This protein binds this small molecule.
Small molecule (SMILES): CC(=O)N[C@H]1[C@H](O[C@H]2[C@H](O)[C@@H](NC(C)=O)CO[C@@H]2CO[C@@H]2O[C@@H](C)[C@@H](O)[C@@H](O)[C@@H]2O)O[C@H](CO)[C@@H](O)[C@@H]1O

Sequence of chain 55.E:
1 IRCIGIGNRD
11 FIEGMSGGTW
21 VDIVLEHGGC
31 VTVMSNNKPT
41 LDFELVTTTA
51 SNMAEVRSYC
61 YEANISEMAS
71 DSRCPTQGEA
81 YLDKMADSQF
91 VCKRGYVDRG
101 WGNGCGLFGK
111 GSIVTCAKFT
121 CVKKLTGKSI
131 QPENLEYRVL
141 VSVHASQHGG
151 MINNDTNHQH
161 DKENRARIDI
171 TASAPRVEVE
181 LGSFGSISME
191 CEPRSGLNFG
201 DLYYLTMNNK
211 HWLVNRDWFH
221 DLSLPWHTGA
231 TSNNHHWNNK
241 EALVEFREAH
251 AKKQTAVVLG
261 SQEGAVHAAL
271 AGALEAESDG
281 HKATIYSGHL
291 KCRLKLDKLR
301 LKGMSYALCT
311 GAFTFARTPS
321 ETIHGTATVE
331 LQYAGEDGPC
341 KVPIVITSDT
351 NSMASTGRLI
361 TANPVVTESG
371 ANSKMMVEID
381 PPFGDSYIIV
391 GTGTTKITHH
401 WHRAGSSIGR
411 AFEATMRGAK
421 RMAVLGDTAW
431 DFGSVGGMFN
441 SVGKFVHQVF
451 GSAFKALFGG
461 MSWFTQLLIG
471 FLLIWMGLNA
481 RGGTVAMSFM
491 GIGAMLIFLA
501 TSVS

Binding-site contacts:
Ligand atom C5 contacts residue ASP161 of chain 55.E at 4.5 Å.
Ligand atom C5 contacts residue MET151 of chain 55.E at 3.9 Å (hydrophobic).
Ligand atom C4 contacts residue ASP161 of chain 55.E at 4.0 Å.
Ligand atom C5 contacts residue THR156 of chain 55.E at 3.9 Å.
Ligand atom O7 contacts residue GLY150 of chain 55.E at 2.9 Å (h-bond).
Ligand atom C6 contacts residue ASP161 of chain 55.E at 3.6 Å.
Ligand atom C6 contacts residue THR156 of chain 55.E at 3.9 Å.
Ligand atom O5 contacts residue ASN157 of chain 55.E at 4.0 Å.
Ligand atom C8 contacts residue GLY150 of chain 55.E at 3.7 Å.
Ligand atom O6 contacts residue THR156 of chain 55.E at 4.4 Å.
Ligand atom C4 contacts residue ASN154 of chain 55.E at 4.2 Å.
Ligand atom O5 contacts residue MET151 of chain 55.E at 3.9 Å.
Ligand atom O7 contacts residue HIS148 of chain 55.E at 3.6 Å (h-bond).
Ligand atom C6 contacts residue ASN157 of chain 55.E at 3.3 Å.
Ligand atom O4 contacts residue ASP161 of chain 55.E at 4.0 Å.
Ligand atom O5 contacts residue ASN154 of chain 55.E at 2.3 Å (h-bond).
Ligand atom O6 contacts residue MET151 of chain 55.E at 4.3 Å.
Ligand atom C2 contacts residue ASN154 of chain 55.E at 2.4 Å.
Ligand atom O6 contacts residue HIS148 of chain 55.E at 3.8 Å.
Ligand atom C6 contacts residue THR156 of chain 55.E at 3.6 Å.
Ligand atom C4 contacts residue MET151 of chain 55.E at 3.9 Å (hydrophobic).
Ligand atom C2 contacts residue GLY150 of chain 55.E at 3.7 Å.
Ligand atom C3 contacts residue ASN154 of chain 55.E at 3.8 Å.
Ligand atom O7 contacts residue ASN154 of chain 55.E at 4.2 Å.
Ligand atom C1 contacts residue THR156 of chain 55.E at 4.0 Å.
Ligand atom C2 contacts residue MET151 of chain 55.E at 4.2 Å (hydrophobic).
Ligand atom C7 contacts residue GLY150 of chain 55.E at 3.0 Å.
Ligand atom C7 contacts residue ASN154 of chain 55.E at 3.7 Å.
Ligand atom C1 contacts residue GLY150 of chain 55.E at 4.0 Å.
Ligand atom N2 contacts residue GLY150 of chain 55.E at 3.4 Å (h-bond).
Ligand atom C3 contacts residue MET151 of chain 55.E at 4.0 Å (hydrophobic).
Ligand atom C1 contacts residue ASN154 of chain 55.E at 1.4 Å.
Ligand atom C1 contacts residue MET151 of chain 55.E at 4.2 Å (hydrophobic).
Ligand atom C5 contacts residue THR156 of chain 55.E at 3.8 Å.
Ligand atom O5 contacts residue THR156 of chain 55.E at 3.8 Å.
Ligand atom N2 contacts residue ASN154 of chain 55.E at 2.9 Å (h-bond).
Ligand atom C5 contacts residue ASN154 of chain 55.E at 3.6 Å.
Ligand atom C8 contacts residue ASN157 of chain 55.E at 3.6 Å.
Ligand atom O5 contacts residue THR156 of chain 55.E at 3.8 Å.